Sequence of chain 9.A:
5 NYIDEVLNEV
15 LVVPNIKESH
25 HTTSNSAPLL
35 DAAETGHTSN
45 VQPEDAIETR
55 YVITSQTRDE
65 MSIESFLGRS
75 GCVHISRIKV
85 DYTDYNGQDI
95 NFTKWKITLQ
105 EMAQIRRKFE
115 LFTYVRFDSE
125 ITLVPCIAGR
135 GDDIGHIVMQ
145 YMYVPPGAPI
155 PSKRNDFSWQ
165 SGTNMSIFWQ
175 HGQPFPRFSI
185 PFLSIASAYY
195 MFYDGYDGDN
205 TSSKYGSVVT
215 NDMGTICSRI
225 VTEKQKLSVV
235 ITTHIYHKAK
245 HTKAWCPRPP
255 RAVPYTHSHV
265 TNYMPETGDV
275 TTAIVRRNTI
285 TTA

A protein and the small-molecule ligand that binds it are described below.
Small molecule (SMILES): Cc1cc(CCCOc2c(Cl)cc(C3=NCCO3)cc2Cl)on1

Binding-site contacts:
Ligand atom C5A contacts residue LEU127 of chain 9.A at 3.8 Å (hydrophobic).
Ligand atom O1A contacts residue LEU127 of chain 9.A at 4.1 Å.
Ligand atom O1B contacts residue ILE125 of chain 9.A at 4.1 Å.
Ligand atom CL2 contacts residue LEU187 of chain 9.A at 3.9 Å.
Ligand atom C3B contacts residue ILE125 of chain 9.A at 4.3 Å (hydrophobic).
Ligand atom C1B contacts residue ILE125 of chain 9.A at 3.6 Å (hydrophobic).
Ligand atom C31 contacts residue MET195 of chain 9.A at 3.9 Å (hydrophobic).
Ligand atom CL1 contacts residue ILE125 of chain 9.A at 3.7 Å.
Ligand atom C4B contacts residue ILE220 of chain 9.A at 4.2 Å (hydrophobic).
Ligand atom C3B contacts residue TYR147 of chain 9.A at 3.3 Å (hydrophobic).
Ligand atom N3A contacts residue PHE182 of chain 9.A at 4.1 Å.
Ligand atom C4A contacts residue MET146 of chain 9.A at 4.0 Å (hydrophobic).
Ligand atom O1A contacts residue ILE239 of chain 9.A at 4.3 Å.
Ligand atom C5A contacts residue TYR145 of chain 9.A at 3.7 Å (hydrophobic).
Ligand atom C4 contacts residue LEU103 of chain 9.A at 3.6 Å (hydrophobic).
Ligand atom O1 contacts residue MET217 of chain 9.A at 2.7 Å (h-bond).
Ligand atom C5 contacts residue MET217 of chain 9.A at 3.8 Å (hydrophobic).
Ligand atom C31 contacts residue LEU103 of chain 9.A at 4.1 Å (hydrophobic).
Ligand atom CL2 contacts residue ILE184 of chain 9.A at 4.2 Å.
Ligand atom N3A contacts residue ILE220 of chain 9.A at 4.3 Å.
Ligand atom C3 contacts residue MET217 of chain 9.A at 4.2 Å (hydrophobic).
Ligand atom N3A contacts residue TYR147 of chain 9.A at 4.1 Å.
Ligand atom C2B contacts residue ILE184 of chain 9.A at 4.1 Å (hydrophobic).
Ligand atom C3 contacts residue LEU103 of chain 9.A at 4.3 Å (hydrophobic).
Ligand atom C4B contacts residue ILE125 of chain 9.A at 4.0 Å (hydrophobic).
Ligand atom C2C contacts residue ILE101 of chain 9.A at 4.2 Å (hydrophobic).
Ligand atom N2 contacts residue MET217 of chain 9.A at 3.1 Å (h-bond).
Ligand atom C5B contacts residue ILE220 of chain 9.A at 4.3 Å (hydrophobic).
Ligand atom C6B contacts residue ILE125 of chain 9.A at 3.3 Å (hydrophobic).
Ligand atom N2 contacts residue ASN215 of chain 9.A at 4.0 Å.
Ligand atom C3C contacts residue ILE101 of chain 9.A at 3.8 Å (hydrophobic).
Ligand atom C2C contacts residue MET217 of chain 9.A at 3.9 Å (hydrophobic).
Ligand atom C5B contacts residue ILE125 of chain 9.A at 3.5 Å (hydrophobic).
Ligand atom C2A contacts residue ILE220 of chain 9.A at 4.1 Å (hydrophobic).
Ligand atom CL1 contacts residue ILE239 of chain 9.A at 4.0 Å.
Ligand atom CL2 contacts residue TYR147 of chain 9.A at 2.4 Å.
Ligand atom C2B contacts residue ILE125 of chain 9.A at 4.1 Å (hydrophobic).
Ligand atom C2A contacts residue PHE182 of chain 9.A at 4.1 Å (hydrophobic).
Ligand atom C2B contacts residue TYR147 of chain 9.A at 3.4 Å (hydrophobic).
Ligand atom C4A contacts residue TYR145 of chain 9.A at 3.7 Å (hydrophobic).